Sequence of chain 1.A:
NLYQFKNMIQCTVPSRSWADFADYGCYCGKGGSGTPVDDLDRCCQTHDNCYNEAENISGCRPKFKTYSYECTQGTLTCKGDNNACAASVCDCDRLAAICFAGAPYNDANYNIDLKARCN

Binding-site contacts:
Ligand atom O contacts residue GLY29 of chain 1.A at 3.2 Å (h-bond).
Ligand atom O contacts residue ASP48 of chain 1.A at 3.0 Å (salt-bridge).
Ligand atom CB contacts residue TYR3 of chain 1.A at 3.9 Å (hydrophobic).
Ligand atom CG2 contacts residue LYS30 of chain 1.A at 3.9 Å.
Ligand atom C contacts residue ASP48 of chain 1.A at 3.6 Å.
Ligand atom CA contacts residue ALA22 of chain 1.A at 4.0 Å (hydrophobic).
Ligand atom CG2 contacts residue ALA22 of chain 1.A at 3.9 Å (hydrophobic).
Ligand atom C contacts residue GLY29 of chain 1.A at 3.7 Å.
Ligand atom CG1 contacts residue LEU2 of chain 1.A at 3.8 Å (hydrophobic).
Ligand atom OXT contacts residue LYS63 of chain 1.A at 3.0 Å (salt-bridge).
Ligand atom CA contacts residue HIS47 of chain 1.A at 3.9 Å.
Ligand atom CB contacts residue LEU2 of chain 1.A at 3.8 Å (hydrophobic).
Ligand atom CG1 contacts residue LYS63 of chain 1.A at 3.5 Å.
Ligand atom C contacts residue CA1 of chain 1.C at 3.8 Å.
Ligand atom OXT contacts residue ASP48 of chain 1.A at 4.0 Å.
Ligand atom O contacts residue GLY29 of chain 1.A at 3.7 Å.
Ligand atom O contacts residue CYS28 of chain 1.A at 4.1 Å.
Ligand atom CB contacts residue TYR51 of chain 1.A at 3.5 Å (hydrophobic).
Ligand atom O contacts residue PHE21 of chain 1.A at 3.7 Å.
Ligand atom O contacts residue TYR3 of chain 1.A at 4.1 Å.
Ligand atom OXT contacts residue GLY29 of chain 1.A at 3.2 Å (h-bond).
Ligand atom CG2 contacts residue ASN1 of chain 1.A at 4.2 Å.
Ligand atom CA contacts residue TYR3 of chain 1.A at 3.6 Å (hydrophobic).
Ligand atom O contacts residue GLY29 of chain 1.A at 2.9 Å (h-bond).
Ligand atom C contacts residue GLY29 of chain 1.A at 3.3 Å.
Ligand atom CG2 contacts residue LEU2 of chain 1.A at 4.0 Å (hydrophobic).
Ligand atom CD1 contacts residue LEU2 of chain 1.A at 3.5 Å (hydrophobic).
Ligand atom CG2 contacts residue TYR3 of chain 1.A at 3.4 Å (hydrophobic).
Ligand atom CG1 contacts residue TRP18 of chain 1.A at 3.4 Å (hydrophobic).
Ligand atom C contacts residue LYS63 of chain 1.A at 4.1 Å.
Ligand atom CD1 contacts residue LYS6 of chain 1.A at 3.8 Å.
Ligand atom CB contacts residue HIS47 of chain 1.A at 3.3 Å.
Ligand atom CG2 contacts residue PHE21 of chain 1.A at 4.1 Å (hydrophobic).
Ligand atom CG1 contacts residue TYR3 of chain 1.A at 3.4 Å (hydrophobic).
Ligand atom O contacts residue CA1 of chain 1.C at 3.0 Å.
Ligand atom CD1 contacts residue TRP18 of chain 1.A at 3.8 Å (hydrophobic).
Ligand atom O contacts residue ALA22 of chain 1.A at 3.1 Å (h-bond).
Ligand atom CG2 contacts residue TRP18 of chain 1.A at 3.7 Å (hydrophobic).
Ligand atom OXT contacts residue CA1 of chain 1.C at 3.6 Å.
Ligand atom O contacts residue TYR27 of chain 1.A at 3.5 Å (h-bond).

A protein and the small-molecule ligand that binds it are described below.
Small molecule (SMILES): CC[C@H](C)[C@H](NC(=O)[C@@H](NC(=O)[C@@H](NC(=O)CNC(=O)CNC(=O)[C@@H](N)C(C)C)C(C)C)C(C)C)C(=O)N[C@@H](C)C(=O)O